This small molecule binds to this protein.
Small molecule (SMILES): CC(=O)N[C@H]1[C@H](O[C@H]2[C@H](O)[C@@H](NC(C)=O)CO[C@@H]2CO[C@@H]2O[C@@H](C)[C@@H](O)[C@@H](O)[C@@H]2O)O[C@H](CO)[C@@H](O)[C@@H]1O

Binding-site contacts:
Ligand atom C1 contacts residue SER346 of chain 1.A at 4.2 Å.
Ligand atom O7 contacts residue PRO343 of chain 1.A at 3.6 Å.
Ligand atom O4 contacts residue GLY344 of chain 1.A at 4.2 Å.
Ligand atom C5 contacts residue ASN349 of chain 1.A at 3.7 Å.
Ligand atom C6 contacts residue ASP348 of chain 1.A at 4.2 Å.
Ligand atom C5 contacts residue SER346 of chain 1.A at 4.1 Å.
Ligand atom C4 contacts residue ASN349 of chain 1.A at 4.2 Å.
Ligand atom C1 contacts residue GLY344 of chain 1.A at 4.1 Å.
Ligand atom C7 contacts residue GLY344 of chain 1.A at 3.6 Å.
Ligand atom C6 contacts residue ASN349 of chain 1.A at 4.3 Å.
Ligand atom C3 contacts residue GLY344 of chain 1.A at 4.4 Å.
Ligand atom C8 contacts residue ASN349 of chain 1.A at 4.1 Å.
Ligand atom C7 contacts residue ASN349 of chain 1.A at 3.7 Å.
Ligand atom C8 contacts residue ALA342 of chain 1.A at 4.2 Å (hydrophobic).
Ligand atom C5 contacts residue PHE345 of chain 1.A at 4.2 Å (hydrophobic).
Ligand atom C8 contacts residue GLY344 of chain 1.A at 4.0 Å.
Ligand atom C1 contacts residue ASN349 of chain 1.A at 1.4 Å.
Ligand atom C7 contacts residue PRO343 of chain 1.A at 4.5 Å (hydrophobic).
Ligand atom C6 contacts residue SER346 of chain 1.A at 3.8 Å.
Ligand atom C6 contacts residue PHE345 of chain 1.A at 3.9 Å (hydrophobic).
Ligand atom C8 contacts residue PHE345 of chain 1.A at 4.1 Å (hydrophobic).
Ligand atom C5 contacts residue GLY344 of chain 1.A at 4.2 Å.
Ligand atom O7 contacts residue GLY344 of chain 1.A at 2.9 Å (h-bond).
Ligand atom O5 contacts residue SER346 of chain 1.A at 3.5 Å.
Ligand atom C2 contacts residue ASN349 of chain 1.A at 2.4 Å.
Ligand atom C3 contacts residue ASN349 of chain 1.A at 3.8 Å.
Ligand atom N2 contacts residue ASN349 of chain 1.A at 2.9 Å (h-bond).
Ligand atom O5 contacts residue SER346 of chain 1.A at 3.8 Å.
Ligand atom C6 contacts residue SER346 of chain 1.A at 4.1 Å.
Ligand atom O5 contacts residue ASN349 of chain 1.A at 2.4 Å (h-bond).

Sequence of chain 1.A:
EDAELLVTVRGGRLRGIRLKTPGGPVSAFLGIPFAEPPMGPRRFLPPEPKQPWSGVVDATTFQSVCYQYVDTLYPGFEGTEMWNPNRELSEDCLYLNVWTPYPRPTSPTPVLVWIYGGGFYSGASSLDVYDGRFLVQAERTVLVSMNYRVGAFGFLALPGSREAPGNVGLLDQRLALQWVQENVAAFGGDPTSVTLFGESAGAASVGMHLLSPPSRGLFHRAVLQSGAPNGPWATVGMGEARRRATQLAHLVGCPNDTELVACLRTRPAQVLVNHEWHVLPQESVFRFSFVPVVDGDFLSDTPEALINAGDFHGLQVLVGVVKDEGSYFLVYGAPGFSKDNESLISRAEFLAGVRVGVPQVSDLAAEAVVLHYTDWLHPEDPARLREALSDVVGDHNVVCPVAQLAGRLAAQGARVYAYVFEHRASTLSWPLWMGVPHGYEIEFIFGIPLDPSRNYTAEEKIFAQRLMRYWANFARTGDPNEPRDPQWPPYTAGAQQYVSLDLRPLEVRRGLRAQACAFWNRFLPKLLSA